The small molecule below binds the protein below.
Small molecule (SMILES): Nc1ncnc2c1ncn2[C@@H]1O[C@H](COP(=O)(O)O)[C@@H](OP(=O)(O)O)[C@H]1O

Sequence of chain 1.B:
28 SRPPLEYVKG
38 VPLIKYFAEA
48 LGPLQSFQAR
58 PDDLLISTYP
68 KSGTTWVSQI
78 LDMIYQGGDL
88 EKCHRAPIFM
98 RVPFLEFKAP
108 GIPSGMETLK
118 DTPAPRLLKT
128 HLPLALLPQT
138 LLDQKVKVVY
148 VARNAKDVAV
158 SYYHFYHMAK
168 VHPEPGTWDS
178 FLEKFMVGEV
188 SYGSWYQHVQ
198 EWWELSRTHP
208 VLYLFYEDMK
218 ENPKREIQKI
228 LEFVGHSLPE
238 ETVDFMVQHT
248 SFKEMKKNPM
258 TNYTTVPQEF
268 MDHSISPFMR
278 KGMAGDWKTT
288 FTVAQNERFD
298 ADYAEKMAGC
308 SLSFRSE

Binding-site contacts:
Ligand atom O2P contacts residue ARG277 of chain 1.B at 3.2 Å (salt-bridge).
Ligand atom O5P contacts residue THR71 of chain 1.B at 3.4 Å (h-bond).
Ligand atom O6P contacts residue SER69 of chain 1.B at 2.9 Å (h-bond).
Ligand atom O3' contacts residue SER158 of chain 1.B at 3.6 Å (h-bond).
Ligand atom O4P contacts residue LYS68 of chain 1.B at 2.8 Å (salt-bridge).
Ligand atom C1' contacts residue TYR213 of chain 1.B at 3.8 Å (hydrophobic).
Ligand atom O6P contacts residue GLY70 of chain 1.B at 2.9 Å (h-bond).
Ligand atom N7 contacts residue MET276 of chain 1.B at 3.5 Å (h-bond).
Ligand atom O3P contacts residue SER158 of chain 1.B at 2.9 Å (h-bond).
Ligand atom C6 contacts residue TRP73 of chain 1.B at 3.5 Å (hydrophobic).
Ligand atom O2P contacts residue ARG150 of chain 1.B at 3.0 Å (salt-bridge).
Ligand atom O3' contacts residue ARG150 of chain 1.B at 3.4 Å (salt-bridge).
Ligand atom O5' contacts residue LYS68 of chain 1.B at 3.3 Å.
Ligand atom N6 contacts residue PHE249 of chain 1.B at 3.6 Å.
Ligand atom N1 contacts residue TRP73 of chain 1.B at 3.5 Å.
Ligand atom O2P contacts residue SER158 of chain 1.B at 3.6 Å.
Ligand atom P2 contacts residue THR71 of chain 1.B at 3.6 Å.
Ligand atom C2 contacts residue TRP73 of chain 1.B at 3.6 Å (hydrophobic).
Ligand atom O1P contacts residue GLY279 of chain 1.B at 2.9 Å (h-bond).
Ligand atom O2' contacts residue ARG277 of chain 1.B at 3.3 Å (salt-bridge).
Ligand atom P1 contacts residue SER158 of chain 1.B at 3.6 Å.
Ligand atom C8 contacts residue MET276 of chain 1.B at 3.5 Å (hydrophobic).
Ligand atom O6P contacts residue THR71 of chain 1.B at 2.8 Å (h-bond).
Ligand atom N3 contacts residue GLY279 of chain 1.B at 3.5 Å.
Ligand atom N6 contacts residue THR247 of chain 1.B at 3.6 Å (h-bond).
Ligand atom O4P contacts residue PHE275 of chain 1.B at 3.5 Å.
Ligand atom O1P contacts residue LYS278 of chain 1.B at 2.9 Å (salt-bridge).
Ligand atom O5P contacts residue PHE275 of chain 1.B at 3.7 Å.
Ligand atom N6 contacts residue SER248 of chain 1.B at 3.6 Å.
Ligand atom N6 contacts residue MET252 of chain 1.B at 3.4 Å (h-bond).
Ligand atom O2' contacts residue PHE249 of chain 1.B at 3.5 Å.
Ligand atom P1 contacts residue ARG277 of chain 1.B at 3.5 Å.
Ligand atom O3P contacts residue ARG277 of chain 1.B at 3.2 Å (salt-bridge).
Ligand atom O6P contacts residue LYS68 of chain 1.B at 3.4 Å (salt-bridge).
Ligand atom N3 contacts residue TYR213 of chain 1.B at 2.8 Å (h-bond).
Ligand atom N6 contacts residue TRP73 of chain 1.B at 3.3 Å.
Ligand atom C2 contacts residue TYR213 of chain 1.B at 3.5 Å (hydrophobic).
Ligand atom O5P contacts residue THR72 of chain 1.B at 2.9 Å (h-bond).
Ligand atom O2' contacts residue GLY279 of chain 1.B at 3.7 Å.
Ligand atom O1P contacts residue ARG277 of chain 1.B at 3.4 Å.